Binding-site contacts:
Ligand atom C9 contacts residue ASP53 of chain 1.A at 3.5 Å.
Ligand atom O6 contacts residue ILE43 of chain 1.A at 3.6 Å.
Ligand atom C3 contacts residue ILE43 of chain 1.A at 3.8 Å (hydrophobic).
Ligand atom O6 contacts residue ASP114 of chain 1.A at 2.4 Å (salt-bridge).
Ligand atom O1A contacts residue THR97 of chain 1.A at 2.9 Å (h-bond).
Ligand atom N2 contacts residue GLU44 of chain 1.A at 2.7 Å (salt-bridge).
Ligand atom C6 contacts residue ASP114 of chain 1.A at 3.4 Å.
Ligand atom O10 contacts residue GLY93 of chain 1.A at 3.7 Å.
Ligand atom C7 contacts residue GLU44 of chain 1.A at 3.5 Å.
Ligand atom C5 contacts residue GLY93 of chain 1.A at 3.7 Å.
Ligand atom C4 contacts residue GLY93 of chain 1.A at 3.4 Å.
Ligand atom C6 contacts residue ASP114 of chain 1.A at 3.6 Å.
Ligand atom C4 contacts residue ARG95 of chain 1.A at 3.3 Å.
Ligand atom O6 contacts residue TYR99 of chain 1.A at 2.6 Å (h-bond).
Ligand atom C9 contacts residue LYS98 of chain 1.A at 3.5 Å.
Ligand atom O9 contacts residue ASP53 of chain 1.A at 2.9 Å (salt-bridge).
Ligand atom O1B contacts residue THR97 of chain 1.A at 2.9 Å (h-bond).
Ligand atom O1 contacts residue GLU44 of chain 1.A at 3.4 Å.
Ligand atom C8 contacts residue LYS98 of chain 1.A at 3.8 Å.
Ligand atom C6 contacts residue TYR99 of chain 1.A at 3.4 Å (hydrophobic).
Ligand atom C11 contacts residue TYR96 of chain 1.A at 3.4 Å (hydrophobic).
Ligand atom O9 contacts residue TYR96 of chain 1.A at 3.5 Å.
Ligand atom C4 contacts residue ASP114 of chain 1.A at 3.7 Å.
Ligand atom C3 contacts residue GLU44 of chain 1.A at 3.6 Å.
Ligand atom O1B contacts residue TYR96 of chain 1.A at 3.7 Å.
Ligand atom O9 contacts residue LYS98 of chain 1.A at 3.0 Å (salt-bridge).
Ligand atom C1 contacts residue THR97 of chain 1.A at 3.5 Å.
Ligand atom O8 contacts residue LYS98 of chain 1.A at 3.0 Å (salt-bridge).
Ligand atom C11 contacts residue GLY93 of chain 1.A at 3.3 Å.
Ligand atom O4 contacts residue GLY93 of chain 1.A at 2.6 Å (h-bond).
Ligand atom C6 contacts residue ARG95 of chain 1.A at 3.6 Å.
Ligand atom C2 contacts residue GLU44 of chain 1.A at 3.7 Å.
Ligand atom N5 contacts residue GLY93 of chain 1.A at 3.0 Å (h-bond).
Ligand atom C5 contacts residue ARG95 of chain 1.A at 3.4 Å.
Ligand atom C11 contacts residue ASP94 of chain 1.A at 3.5 Å.
Ligand atom C10 contacts residue GLY93 of chain 1.A at 3.1 Å.
Ligand atom N5 contacts residue ARG95 of chain 1.A at 2.9 Å (salt-bridge).
Ligand atom C8 contacts residue GLU44 of chain 1.A at 3.3 Å.
Ligand atom C1 contacts residue GLU44 of chain 1.A at 3.9 Å.
Ligand atom O5 contacts residue ILE43 of chain 1.A at 3.8 Å.

Sequence of chain 1.A:
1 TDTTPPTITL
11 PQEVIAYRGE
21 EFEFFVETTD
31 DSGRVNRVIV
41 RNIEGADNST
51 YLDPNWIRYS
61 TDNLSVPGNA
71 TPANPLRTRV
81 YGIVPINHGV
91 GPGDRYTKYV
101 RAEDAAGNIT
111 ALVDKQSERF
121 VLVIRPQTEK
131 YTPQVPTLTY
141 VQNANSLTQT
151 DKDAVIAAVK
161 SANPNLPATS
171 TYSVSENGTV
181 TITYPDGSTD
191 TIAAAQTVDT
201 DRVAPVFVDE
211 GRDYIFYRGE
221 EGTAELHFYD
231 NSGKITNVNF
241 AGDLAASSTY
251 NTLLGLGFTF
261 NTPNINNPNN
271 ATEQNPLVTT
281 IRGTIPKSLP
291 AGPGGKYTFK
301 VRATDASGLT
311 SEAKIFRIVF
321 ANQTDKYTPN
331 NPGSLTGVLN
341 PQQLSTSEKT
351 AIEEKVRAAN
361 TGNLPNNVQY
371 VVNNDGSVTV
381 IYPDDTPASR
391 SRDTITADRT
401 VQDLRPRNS

A protein and the small-molecule ligand that binds it are described below.
Small molecule (SMILES): CC(=O)N[C@@H]1[C@@H](O[C@@H]2O[C@H](CO)[C@H](O)[C@H](O[C@]3(C(=O)O)C[C@H](O)[C@@H](NC(C)=O)[C@H]([C@H](O)[C@H](O)CO)O3)[C@H]2O)[C@@H](O)[C@@H](CO)O[C@@H]1O